Sequence of chain 1.I:
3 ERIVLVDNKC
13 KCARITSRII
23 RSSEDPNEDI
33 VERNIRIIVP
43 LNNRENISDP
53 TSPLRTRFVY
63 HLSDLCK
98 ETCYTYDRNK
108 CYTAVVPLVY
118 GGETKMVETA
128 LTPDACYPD

Binding-site contacts:
Ligand atom C6 contacts residue SER372 of chain 1.A at 3.9 Å.
Ligand atom O7 contacts residue THR58 of chain 1.I at 4.4 Å.
Ligand atom C3 contacts residue ASN370 of chain 1.A at 3.8 Å.
Ligand atom N2 contacts residue ASN370 of chain 1.A at 2.9 Å (h-bond).
Ligand atom O6 contacts residue ARG59 of chain 1.I at 4.4 Å.
Ligand atom O5 contacts residue ASN370 of chain 1.A at 2.4 Å (h-bond).
Ligand atom O6 contacts residue SER372 of chain 1.A at 3.4 Å.
Ligand atom O5 contacts residue THR58 of chain 1.I at 3.5 Å (h-bond).
Ligand atom C8 contacts residue ASN370 of chain 1.A at 4.3 Å.
Ligand atom C1 contacts residue THR58 of chain 1.I at 3.8 Å.
Ligand atom C1 contacts residue ASN370 of chain 1.A at 1.4 Å.
Ligand atom C2 contacts residue THR58 of chain 1.I at 4.4 Å.
Ligand atom C2 contacts residue ASN370 of chain 1.A at 2.4 Å.
Ligand atom O6 contacts residue THR58 of chain 1.I at 4.0 Å.
Ligand atom C7 contacts residue ASN370 of chain 1.A at 3.1 Å.
Ligand atom C5 contacts residue ASN370 of chain 1.A at 3.7 Å.
Ligand atom C4 contacts residue ASN370 of chain 1.A at 4.2 Å.
Ligand atom O7 contacts residue ASN370 of chain 1.A at 3.0 Å (h-bond).

A small-molecule ligand and the protein it binds are described below.
Small molecule (SMILES): CC(=O)N[C@@H]1[C@@H](O)[C@H](O)[C@@H](CO)O[C@H]1O

Sequence of chain 1.A:
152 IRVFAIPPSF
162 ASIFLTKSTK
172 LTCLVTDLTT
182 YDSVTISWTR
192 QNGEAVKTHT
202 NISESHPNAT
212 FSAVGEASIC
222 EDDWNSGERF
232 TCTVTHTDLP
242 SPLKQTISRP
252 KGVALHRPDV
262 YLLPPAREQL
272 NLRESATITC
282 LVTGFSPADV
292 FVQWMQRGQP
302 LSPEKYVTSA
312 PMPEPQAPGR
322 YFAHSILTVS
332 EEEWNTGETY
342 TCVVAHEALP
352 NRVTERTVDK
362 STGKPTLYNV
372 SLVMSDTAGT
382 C